A protein and the small-molecule ligand that binds it are described below.
Small molecule (SMILES): O=C[C@H](O)[C@H](O)[C@H](O)COP(=O)(O)O

Sequence of chain 1.B:
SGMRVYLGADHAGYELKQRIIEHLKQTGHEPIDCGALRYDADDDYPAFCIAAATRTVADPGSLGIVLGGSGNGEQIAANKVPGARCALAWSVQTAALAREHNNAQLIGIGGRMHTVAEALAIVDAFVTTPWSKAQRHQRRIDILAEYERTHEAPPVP

Sequence of chain 1.A:
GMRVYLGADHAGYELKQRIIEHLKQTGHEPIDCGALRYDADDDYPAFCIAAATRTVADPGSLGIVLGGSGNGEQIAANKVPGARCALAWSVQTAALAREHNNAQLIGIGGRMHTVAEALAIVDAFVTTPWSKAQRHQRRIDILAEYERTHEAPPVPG

Binding-site contacts:
Ligand atom O5 contacts residue HIS102 of chain 1.B at 2.9 Å (h-bond).
Ligand atom O9 contacts residue ARG113 of chain 1.A at 3.1 Å (salt-bridge).
Ligand atom O2 contacts residue ASN103 of chain 1.B at 3.1 Å (h-bond).
Ligand atom O8 contacts residue ARG137 of chain 1.B at 2.9 Å (salt-bridge).
Ligand atom C3 contacts residue GLY70 of chain 1.A at 3.7 Å.
Ligand atom O7 contacts residue ARG137 of chain 1.B at 2.8 Å (salt-bridge).
Ligand atom O8 contacts residue HIS12 of chain 1.A at 3.4 Å (h-bond).
Ligand atom C1 contacts residue 5RP1 of chain 1.G at 0.5 Å.
Ligand atom O8 contacts residue 5RP1 of chain 1.G at 0.7 Å (h-bond).
Ligand atom O9 contacts residue HIS12 of chain 1.A at 2.5 Å (h-bond).
Ligand atom O4 contacts residue ASP11 of chain 1.A at 2.6 Å (salt-bridge).
Ligand atom C2 contacts residue 5RP1 of chain 1.G at 0.5 Å.
Ligand atom P1 contacts residue 5RP1 of chain 1.G at 0.6 Å.
Ligand atom C3 contacts residue ASP11 of chain 1.A at 3.2 Å.
Ligand atom O2 contacts residue 5RP1 of chain 1.G at 0.7 Å (h-bond).
Ligand atom O6 contacts residue 5RP1 of chain 1.G at 0.6 Å (h-bond).
Ligand atom O9 contacts residue 5RP1 of chain 1.G at 0.6 Å (h-bond).
Ligand atom O4 contacts residue GLY69 of chain 1.A at 3.6 Å.
Ligand atom O8 contacts residue ARG141 of chain 1.B at 2.7 Å (salt-bridge).
Ligand atom C4 contacts residue GLU75 of chain 1.A at 2.8 Å.
Ligand atom C5 contacts residue 5RP1 of chain 1.G at 0.4 Å.
Ligand atom O4 contacts residue 5RP1 of chain 1.G at 0.5 Å (h-bond).
Ligand atom O4 contacts residue GLY70 of chain 1.A at 2.8 Å (h-bond).
Ligand atom O7 contacts residue 5RP1 of chain 1.G at 0.7 Å (h-bond).
Ligand atom O2 contacts residue GLY74 of chain 1.A at 3.0 Å (h-bond).
Ligand atom O3 contacts residue GLY70 of chain 1.A at 3.2 Å (h-bond).
Ligand atom O2 contacts residue SER71 of chain 1.A at 3.4 Å (h-bond).
Ligand atom O3 contacts residue 5RP1 of chain 1.G at 1.0 Å (h-bond).
Ligand atom P1 contacts residue HIS12 of chain 1.A at 3.5 Å.
Ligand atom C4 contacts residue GLY70 of chain 1.A at 3.5 Å.
Ligand atom C4 contacts residue 5RP1 of chain 1.G at 0.5 Å.
Ligand atom C1 contacts residue GLU75 of chain 1.A at 3.0 Å.
Ligand atom C3 contacts residue GLU75 of chain 1.A at 3.3 Å.
Ligand atom P1 contacts residue ARG137 of chain 1.B at 3.5 Å.
Ligand atom O2 contacts residue GLU75 of chain 1.A at 3.1 Å (salt-bridge).
Ligand atom O5 contacts residue 5RP1 of chain 1.G at 0.4 Å (h-bond).
Ligand atom O3 contacts residue SER71 of chain 1.A at 2.9 Å (h-bond).
Ligand atom O4 contacts residue ALA13 of chain 1.A at 3.2 Å.
Ligand atom O4 contacts residue GLU75 of chain 1.A at 3.4 Å (salt-bridge).
Ligand atom C3 contacts residue 5RP1 of chain 1.G at 0.5 Å.